Binding-site contacts:
Ligand atom O8 contacts residue ARG77 of chain 11.C at 3.6 Å (salt-bridge).
Ligand atom O4 contacts residue ARG289 of chain 11.C at 4.5 Å.
Ligand atom C6 contacts residue ASN93 of chain 11.C at 3.7 Å.
Ligand atom O4 contacts residue ILE79 of chain 11.C at 3.7 Å.
Ligand atom O3 contacts residue GLY78 of chain 11.C at 3.4 Å.
Ligand atom O6 contacts residue ASN93 of chain 11.C at 3.4 Å (h-bond).
Ligand atom O4 contacts residue THR291 of chain 11.C at 3.3 Å.
Ligand atom C4 contacts residue HIS298 of chain 11.C at 3.8 Å.
Ligand atom O3 contacts residue VAL296 of chain 11.C at 4.4 Å.
Ligand atom O1A contacts residue HIS298 of chain 11.C at 4.3 Å.
Ligand atom C1 contacts residue TYR72 of chain 11.C at 4.3 Å (hydrophobic).
Ligand atom O4 contacts residue TYR72 of chain 11.C at 3.8 Å.
Ligand atom C6 contacts residue TYR72 of chain 11.C at 3.9 Å (hydrophobic).
Ligand atom O4 contacts residue ASN80 of chain 11.C at 4.3 Å.
Ligand atom O4 contacts residue GLY78 of chain 11.C at 3.1 Å.
Ligand atom O1A contacts residue ARG77 of chain 11.C at 3.0 Å (salt-bridge).
Ligand atom C4 contacts residue TYR72 of chain 11.C at 3.4 Å (hydrophobic).
Ligand atom C4 contacts residue ARG77 of chain 11.C at 4.4 Å.
Ligand atom N5 contacts residue TYR72 of chain 11.C at 3.1 Å (h-bond).
Ligand atom C3 contacts residue GLY78 of chain 11.C at 4.3 Å.
Ligand atom C10 contacts residue TYR72 of chain 11.C at 4.0 Å (hydrophobic).
Ligand atom O1B contacts residue ARG77 of chain 11.C at 2.7 Å (salt-bridge).
Ligand atom C5 contacts residue TYR72 of chain 11.C at 3.6 Å (hydrophobic).
Ligand atom O1B contacts residue TYR72 of chain 11.C at 4.4 Å.
Ligand atom O10 contacts residue THR291 of chain 11.C at 4.4 Å.
Ligand atom C4 contacts residue GLY78 of chain 11.C at 3.2 Å.
Ligand atom O4 contacts residue HIS298 of chain 11.C at 3.2 Å (h-bond).
Ligand atom O10 contacts residue ASN293 of chain 11.C at 4.5 Å.
Ligand atom C1 contacts residue GLY78 of chain 11.C at 4.2 Å.
Ligand atom C3 contacts residue GLY78 of chain 11.C at 3.9 Å.
Ligand atom O1A contacts residue TYR72 of chain 11.C at 3.6 Å.
Ligand atom C1 contacts residue ARG77 of chain 11.C at 3.3 Å.
Ligand atom O1A contacts residue GLY78 of chain 11.C at 3.8 Å.
Ligand atom C3 contacts residue HIS298 of chain 11.C at 3.5 Å.
Ligand atom C3 contacts residue ARG77 of chain 11.C at 4.2 Å.
Ligand atom C2 contacts residue ARG77 of chain 11.C at 4.4 Å.
Ligand atom O9 contacts residue ARG77 of chain 11.C at 3.8 Å.
Ligand atom C11 contacts residue ASP85 of chain 11.D at 4.0 Å.
Ligand atom C2 contacts residue GLY78 of chain 11.C at 4.1 Å.
Ligand atom C11 contacts residue TYR72 of chain 11.C at 4.3 Å (hydrophobic).

A protein and the small-molecule ligand that binds it are described below.
Small molecule (SMILES): CC(=O)N[C@H]1[C@H]([C@H](O)[C@H](O)CO)O[C@@](O[C@H]2[C@@H](O)[C@@H](CO)O[C@@H](O[C@H]3[C@H](O)[C@@H](O)[C@H](O)O[C@@H]3CO)[C@@H]2O)(C(=O)O)C[C@@H]1O

Sequence of chain 11.C:
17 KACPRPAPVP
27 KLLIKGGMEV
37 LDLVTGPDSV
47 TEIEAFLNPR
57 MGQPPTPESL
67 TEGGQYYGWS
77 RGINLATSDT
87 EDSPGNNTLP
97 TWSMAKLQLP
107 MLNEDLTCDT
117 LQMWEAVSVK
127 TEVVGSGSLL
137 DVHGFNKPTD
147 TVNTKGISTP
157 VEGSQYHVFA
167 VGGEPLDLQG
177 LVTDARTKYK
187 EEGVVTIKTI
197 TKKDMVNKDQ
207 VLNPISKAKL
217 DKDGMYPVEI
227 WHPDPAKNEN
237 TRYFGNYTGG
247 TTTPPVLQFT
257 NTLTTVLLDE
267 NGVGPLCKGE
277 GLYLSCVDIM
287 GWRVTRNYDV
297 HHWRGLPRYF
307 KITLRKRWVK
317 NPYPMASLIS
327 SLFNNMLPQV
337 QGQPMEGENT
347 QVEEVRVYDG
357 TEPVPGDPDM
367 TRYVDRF

Sequence of chain 11.D:
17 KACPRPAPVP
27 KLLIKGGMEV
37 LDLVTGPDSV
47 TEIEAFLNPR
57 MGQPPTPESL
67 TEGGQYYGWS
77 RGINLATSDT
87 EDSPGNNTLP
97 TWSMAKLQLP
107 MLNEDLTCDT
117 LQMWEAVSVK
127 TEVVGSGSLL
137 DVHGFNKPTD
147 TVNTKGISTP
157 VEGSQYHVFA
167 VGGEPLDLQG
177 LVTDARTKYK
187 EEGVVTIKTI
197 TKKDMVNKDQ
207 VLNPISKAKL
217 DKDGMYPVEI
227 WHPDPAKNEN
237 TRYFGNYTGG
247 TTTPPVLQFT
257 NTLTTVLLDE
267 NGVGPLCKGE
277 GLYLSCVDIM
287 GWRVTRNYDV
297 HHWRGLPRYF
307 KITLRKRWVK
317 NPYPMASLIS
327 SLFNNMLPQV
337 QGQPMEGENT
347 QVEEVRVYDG